Sequence of chain 1.A:
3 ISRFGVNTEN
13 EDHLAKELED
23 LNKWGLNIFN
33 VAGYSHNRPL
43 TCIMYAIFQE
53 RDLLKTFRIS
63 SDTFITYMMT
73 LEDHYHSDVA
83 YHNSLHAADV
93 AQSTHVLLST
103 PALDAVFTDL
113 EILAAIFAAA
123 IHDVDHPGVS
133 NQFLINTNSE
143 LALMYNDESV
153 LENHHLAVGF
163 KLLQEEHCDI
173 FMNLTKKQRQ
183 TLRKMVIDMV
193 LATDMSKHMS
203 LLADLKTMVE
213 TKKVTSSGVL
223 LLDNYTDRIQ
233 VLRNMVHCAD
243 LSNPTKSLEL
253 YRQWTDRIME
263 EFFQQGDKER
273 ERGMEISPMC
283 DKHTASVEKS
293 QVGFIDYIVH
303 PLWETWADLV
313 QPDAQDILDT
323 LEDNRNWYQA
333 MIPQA

A protein and the small-molecule ligand that binds it are described below.
Small molecule (SMILES): CCn1ncc2c(NC3CCOCC3)c(-c3nc(CC(=O)N4CCCC4)no3)cnc21

Binding-site contacts:
Ligand atom C5 contacts residue PHE296 of chain 1.A at 3.7 Å (hydrophobic).
Ligand atom O12 contacts residue MET197 of chain 1.A at 3.6 Å.
Ligand atom C2 contacts residue TYR253 of chain 1.A at 3.9 Å (hydrophobic).
Ligand atom O20 contacts residue MET281 of chain 1.A at 3.8 Å.
Ligand atom C19 contacts residue PHE264 of chain 1.A at 3.6 Å (hydrophobic).
Ligand atom N8 contacts residue PHE296 of chain 1.A at 3.9 Å.
Ligand atom O29 contacts residue ARS1 of chain 1.F at 3.4 Å.
Ligand atom C7 contacts residue ILE260 of chain 1.A at 3.5 Å (hydrophobic).
Ligand atom C1 contacts residue TRP256 of chain 1.A at 3.9 Å (hydrophobic).
Ligand atom C5 contacts residue ILE260 of chain 1.A at 3.5 Å (hydrophobic).
Ligand atom C15 contacts residue PHE296 of chain 1.A at 3.8 Å (hydrophobic).
Ligand atom C1 contacts residue ASN245 of chain 1.A at 3.5 Å.
Ligand atom C6 contacts residue PHE296 of chain 1.A at 3.4 Å (hydrophobic).
Ligand atom C14 contacts residue PHE296 of chain 1.A at 3.9 Å (hydrophobic).
Ligand atom C7 contacts residue PHE296 of chain 1.A at 3.5 Å (hydrophobic).
Ligand atom N24 contacts residue PHE264 of chain 1.A at 3.8 Å.
Ligand atom C16 contacts residue PHE296 of chain 1.A at 3.6 Å (hydrophobic).
Ligand atom O29 contacts residue PHE264 of chain 1.A at 3.8 Å.
Ligand atom C18 contacts residue PHE296 of chain 1.A at 3.3 Å (hydrophobic).
Ligand atom C13 contacts residue MET197 of chain 1.A at 3.7 Å (hydrophobic).
Ligand atom C14 contacts residue LEU243 of chain 1.A at 3.7 Å (hydrophobic).
Ligand atom C18 contacts residue ILE260 of chain 1.A at 3.8 Å (hydrophobic).
Ligand atom C6 contacts residue ILE260 of chain 1.A at 3.3 Å (hydrophobic).
Ligand atom C13 contacts residue LEU243 of chain 1.A at 3.8 Å (hydrophobic).
Ligand atom N21 contacts residue MET281 of chain 1.A at 3.3 Å (h-bond).
Ligand atom C1 contacts residue THR257 of chain 1.A at 3.6 Å.
Ligand atom C2 contacts residue GLN293 of chain 1.A at 3.4 Å.
Ligand atom N4 contacts residue TYR83 of chain 1.A at 3.7 Å.
Ligand atom C14 contacts residue MET197 of chain 1.A at 3.8 Å (hydrophobic).
Ligand atom N17 contacts residue GLN293 of chain 1.A at 3.1 Å (h-bond).
Ligand atom N4 contacts residue ASN245 of chain 1.A at 3.6 Å (h-bond).
Ligand atom N17 contacts residue PHE296 of chain 1.A at 3.3 Å.
Ligand atom O20 contacts residue PHE264 of chain 1.A at 3.6 Å.
Ligand atom N8 contacts residue ILE260 of chain 1.A at 3.8 Å.
Ligand atom N3 contacts residue PHE296 of chain 1.A at 3.6 Å.
Ligand atom C11 contacts residue HIS84 of chain 1.A at 3.8 Å.
Ligand atom C31 contacts residue SER132 of chain 1.A at 3.8 Å.
Ligand atom N4 contacts residue PHE296 of chain 1.A at 3.9 Å.
Ligand atom C16 contacts residue GLN293 of chain 1.A at 3.6 Å.
Ligand atom C28 contacts residue SER132 of chain 1.A at 3.9 Å.